Sequence of chain 1.A:
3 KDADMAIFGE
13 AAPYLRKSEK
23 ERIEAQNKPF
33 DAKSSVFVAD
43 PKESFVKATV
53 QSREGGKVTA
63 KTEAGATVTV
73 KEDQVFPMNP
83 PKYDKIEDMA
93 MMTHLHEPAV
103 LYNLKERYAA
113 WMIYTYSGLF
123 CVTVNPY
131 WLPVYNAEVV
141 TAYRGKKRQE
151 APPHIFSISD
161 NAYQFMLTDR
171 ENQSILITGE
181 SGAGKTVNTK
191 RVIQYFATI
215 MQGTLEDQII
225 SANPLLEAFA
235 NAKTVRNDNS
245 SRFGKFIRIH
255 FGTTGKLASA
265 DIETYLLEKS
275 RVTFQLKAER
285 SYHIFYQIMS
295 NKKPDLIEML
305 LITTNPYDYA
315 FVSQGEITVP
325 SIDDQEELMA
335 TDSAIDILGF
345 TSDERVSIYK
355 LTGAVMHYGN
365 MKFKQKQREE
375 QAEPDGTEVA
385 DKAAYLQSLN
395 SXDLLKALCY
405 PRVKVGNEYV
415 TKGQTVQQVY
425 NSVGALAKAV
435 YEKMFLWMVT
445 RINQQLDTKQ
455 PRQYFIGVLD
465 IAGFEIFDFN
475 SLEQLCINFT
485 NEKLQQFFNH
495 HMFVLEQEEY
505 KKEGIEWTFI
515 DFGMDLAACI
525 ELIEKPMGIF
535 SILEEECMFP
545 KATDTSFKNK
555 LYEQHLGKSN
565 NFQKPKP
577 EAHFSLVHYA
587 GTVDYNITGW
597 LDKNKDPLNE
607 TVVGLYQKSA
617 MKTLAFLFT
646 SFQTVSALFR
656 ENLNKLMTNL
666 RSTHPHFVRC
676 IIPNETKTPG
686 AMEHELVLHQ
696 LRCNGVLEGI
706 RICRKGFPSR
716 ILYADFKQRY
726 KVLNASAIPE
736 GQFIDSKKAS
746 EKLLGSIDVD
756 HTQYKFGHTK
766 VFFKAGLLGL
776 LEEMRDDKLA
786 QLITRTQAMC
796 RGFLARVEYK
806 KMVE

A protein and the small-molecule ligand that binds it are described below.
Small molecule (SMILES): Cc1cc2c(s1)N=C1N(c3ccc(N4CCOCC4)cc3)CC[C@@]1(O)C2=O

Binding-site contacts:
Ligand atom O2 contacts residue LYS599 of chain 1.A at 3.7 Å.
Ligand atom C4 contacts residue PHE654 of chain 1.A at 3.8 Å (hydrophobic).
Ligand atom C17 contacts residue ASN600 of chain 1.A at 3.8 Å.
Ligand atom C11 contacts residue LEU270 of chain 1.A at 3.8 Å (hydrophobic).
Ligand atom C11 contacts residue PHE654 of chain 1.A at 3.7 Å (hydrophobic).
Ligand atom N1 contacts residue LEU270 of chain 1.A at 3.3 Å (h-bond).
Ligand atom C7 contacts residue ALA466 of chain 1.A at 3.7 Å (hydrophobic).
Ligand atom C10 contacts residue LEU270 of chain 1.A at 3.6 Å (hydrophobic).
Ligand atom C1 contacts residue TYR269 of chain 1.A at 3.5 Å (hydrophobic).
Ligand atom C contacts residue TYR269 of chain 1.A at 3.7 Å (hydrophobic).
Ligand atom C7 contacts residue ARG246 of chain 1.A at 3.9 Å.
Ligand atom O1 contacts residue ILE465 of chain 1.A at 3.7 Å.
Ligand atom C5 contacts residue LEU270 of chain 1.A at 3.5 Å (hydrophobic).
Ligand atom C contacts residue LEU658 of chain 1.A at 3.8 Å (hydrophobic).
Ligand atom C8 contacts residue LEU270 of chain 1.A at 3.6 Å (hydrophobic).
Ligand atom O1 contacts residue ALA466 of chain 1.A at 3.0 Å (h-bond).
Ligand atom C9 contacts residue GLY248 of chain 1.A at 3.6 Å.
Ligand atom C contacts residue LEU661 of chain 1.A at 3.5 Å (hydrophobic).
Ligand atom C11 contacts residue CYS480 of chain 1.A at 3.7 Å (hydrophobic).
Ligand atom C15 contacts residue LEU270 of chain 1.A at 3.8 Å (hydrophobic).
Ligand atom C12 contacts residue CYS480 of chain 1.A at 3.6 Å (hydrophobic).
Ligand atom O contacts residue GLY248 of chain 1.A at 2.9 Å (h-bond).
Ligand atom C19 contacts residue GLU477 of chain 1.A at 3.8 Å.
Ligand atom C18 contacts residue GLU477 of chain 1.A at 3.8 Å.
Ligand atom S contacts residue TYR269 of chain 1.A at 3.6 Å.
Ligand atom S contacts residue PHE654 of chain 1.A at 3.5 Å.
Ligand atom C16 contacts residue VAL650 of chain 1.A at 3.9 Å (hydrophobic).
Ligand atom O1 contacts residue GLY248 of chain 1.A at 3.5 Å.
Ligand atom C4 contacts residue TYR269 of chain 1.A at 3.8 Å (hydrophobic).
Ligand atom C2 contacts residue TYR269 of chain 1.A at 3.8 Å (hydrophobic).
Ligand atom C17 contacts residue VAL650 of chain 1.A at 3.4 Å (hydrophobic).
Ligand atom C12 contacts residue LEU270 of chain 1.A at 3.7 Å (hydrophobic).
Ligand atom C2 contacts residue THR484 of chain 1.A at 3.9 Å.
Ligand atom C8 contacts residue GLY248 of chain 1.A at 3.6 Å.
Ligand atom O contacts residue LEU270 of chain 1.A at 2.5 Å (h-bond).
Ligand atom C6 contacts residue LEU270 of chain 1.A at 3.4 Å (hydrophobic).
Ligand atom C6 contacts residue ARG246 of chain 1.A at 3.6 Å.
Ligand atom O2 contacts residue LEU476 of chain 1.A at 3.1 Å.
Ligand atom N contacts residue PHE654 of chain 1.A at 3.6 Å.
Ligand atom O contacts residue PHE247 of chain 1.A at 3.4 Å.